The protein below binds the small molecule below.
Small molecule (SMILES): O=C(CCCN1C[C@@H](c2coc3cc(O)c(C(=O)O)cc23)NN1)Nc1cccc2ccccc12

Binding-site contacts:
Ligand atom C21 contacts residue GLN293 of chain 1.A at 4.4 Å.
Ligand atom O4 contacts residue TYR79 of chain 1.A at 4.4 Å.
Ligand atom C4 contacts residue LYS157 of chain 1.A at 3.8 Å.
Ligand atom C32 contacts residue GLN293 of chain 1.A at 4.4 Å.
Ligand atom O5 contacts residue SER247 of chain 1.A at 3.1 Å.
Ligand atom C44 contacts residue GLN293 of chain 1.A at 3.6 Å.
Ligand atom C42 contacts residue GLN293 of chain 1.A at 4.4 Å.
Ligand atom C5 contacts residue LYS157 of chain 1.A at 3.7 Å.
Ligand atom O4 contacts residue CYS246 of chain 1.A at 4.4 Å.
Ligand atom C21 contacts residue ALA248 of chain 1.A at 4.2 Å (hydrophobic).
Ligand atom C10 contacts residue GLN293 of chain 1.A at 4.3 Å.
Ligand atom O4 contacts residue GLN293 of chain 1.A at 4.2 Å.
Ligand atom C46 contacts residue LYS51 of chain 1.A at 4.3 Å.
Ligand atom C21 contacts residue LYS157 of chain 1.A at 4.1 Å.
Ligand atom C43 contacts residue LYS51 of chain 1.A at 4.2 Å.
Ligand atom O1 contacts residue GLU152 of chain 1.A at 3.2 Å (salt-bridge).
Ligand atom O1 contacts residue LYS157 of chain 1.A at 3.3 Å.
Ligand atom O5 contacts residue ALA248 of chain 1.A at 4.0 Å.
Ligand atom O5 contacts residue CYS246 of chain 1.A at 4.2 Å.
Ligand atom C3 contacts residue TYR79 of chain 1.A at 4.3 Å (hydrophobic).
Ligand atom C41 contacts residue LYS51 of chain 1.A at 4.3 Å.
Ligand atom C7 contacts residue LYS157 of chain 1.A at 3.4 Å.
Ligand atom O4 contacts residue SER247 of chain 1.A at 3.5 Å.
Ligand atom N2 contacts residue GLN293 of chain 1.A at 4.4 Å.
Ligand atom C47 contacts residue LYS51 of chain 1.A at 3.5 Å.
Ligand atom C4 contacts residue GLN293 of chain 1.A at 4.5 Å.
Ligand atom C1 contacts residue LYS157 of chain 1.A at 4.5 Å.
Ligand atom C2 contacts residue LYS157 of chain 1.A at 4.2 Å.
Ligand atom C21 contacts residue SER247 of chain 1.A at 3.8 Å.
Ligand atom O4 contacts residue ALA248 of chain 1.A at 2.9 Å (h-bond).
Ligand atom C3 contacts residue GLN293 of chain 1.A at 3.9 Å.
Ligand atom C3 contacts residue LYS157 of chain 1.A at 4.3 Å.
Ligand atom N11 contacts residue GLN293 of chain 1.A at 4.0 Å.
Ligand atom C43 contacts residue GLN293 of chain 1.A at 4.5 Å.
Ligand atom O5 contacts residue LYS157 of chain 1.A at 4.2 Å.
Ligand atom O1 contacts residue ARG252 of chain 1.A at 4.0 Å.

Sequence of chain 1.A:
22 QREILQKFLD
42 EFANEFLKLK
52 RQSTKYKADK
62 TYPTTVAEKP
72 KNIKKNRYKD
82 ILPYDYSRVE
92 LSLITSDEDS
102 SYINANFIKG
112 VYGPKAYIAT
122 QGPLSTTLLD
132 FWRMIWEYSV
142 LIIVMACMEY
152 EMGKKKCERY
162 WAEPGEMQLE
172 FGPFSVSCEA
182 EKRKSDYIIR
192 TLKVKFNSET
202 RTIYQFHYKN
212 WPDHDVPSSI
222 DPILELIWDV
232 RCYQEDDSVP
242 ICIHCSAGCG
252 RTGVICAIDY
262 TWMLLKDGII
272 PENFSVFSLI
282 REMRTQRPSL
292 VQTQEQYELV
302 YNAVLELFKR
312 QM